Binding-site contacts:
Ligand atom C8 contacts residue ASP105 of chain 1.B at 3.5 Å.
Ligand atom O2 contacts residue SER18 of chain 1.B at 2.5 Å (h-bond).
Ligand atom C6 contacts residue GLN237 of chain 1.B at 3.7 Å.
Ligand atom C10 contacts residue THR65 of chain 1.B at 3.7 Å.
Ligand atom O3 contacts residue SER16 of chain 1.B at 3.6 Å.
Ligand atom C9 contacts residue THR65 of chain 1.B at 4.1 Å.
Ligand atom O7 contacts residue ASN63 of chain 1.B at 3.2 Å (h-bond).
Ligand atom C4 contacts residue LEU234 of chain 1.B at 3.9 Å (hydrophobic).
Ligand atom O12 contacts residue ASN90 of chain 1.B at 2.8 Å (h-bond).
Ligand atom C1 contacts residue LEU234 of chain 1.B at 3.8 Å (hydrophobic).
Ligand atom C5 contacts residue THR65 of chain 1.B at 4.0 Å.
Ligand atom C9 contacts residue ASP105 of chain 1.B at 4.0 Å.
Ligand atom C8 contacts residue LYS69 of chain 1.B at 3.6 Å.
Ligand atom O12 contacts residue LYS69 of chain 1.B at 2.8 Å (salt-bridge).
Ligand atom C6 contacts residue THR65 of chain 1.B at 4.0 Å.
Ligand atom C1 contacts residue SER18 of chain 1.B at 3.5 Å.
Ligand atom C8 contacts residue GLN237 of chain 1.B at 3.5 Å.
Ligand atom O12 contacts residue ASP105 of chain 1.B at 2.6 Å (salt-bridge).
Ligand atom C6 contacts residue VAL64 of chain 1.B at 3.6 Å (hydrophobic).
Ligand atom C9 contacts residue LYS69 of chain 1.B at 3.5 Å.
Ligand atom C1 contacts residue SER16 of chain 1.B at 3.5 Å.
Ligand atom O3 contacts residue LEU234 of chain 1.B at 4.0 Å.
Ligand atom C4 contacts residue THR65 of chain 1.B at 3.5 Å.
Ligand atom O2 contacts residue SER16 of chain 1.B at 2.6 Å (h-bond).
Ligand atom O2 contacts residue LEU234 of chain 1.B at 4.0 Å.
Ligand atom C6 contacts residue ASN90 of chain 1.B at 4.1 Å.
Ligand atom O7 contacts residue GLN237 of chain 1.B at 3.1 Å (h-bond).
Ligand atom O11 contacts residue LYS69 of chain 1.B at 2.6 Å (salt-bridge).
Ligand atom C4 contacts residue SER18 of chain 1.B at 4.0 Å.
Ligand atom O11 contacts residue THR65 of chain 1.B at 3.5 Å (h-bond).
Ligand atom C5 contacts residue SER18 of chain 1.B at 3.6 Å.
Ligand atom O12 contacts residue GLN237 of chain 1.B at 3.8 Å.
Ligand atom O12 contacts residue VAL64 of chain 1.B at 3.8 Å.
Ligand atom C6 contacts residue ASN63 of chain 1.B at 4.1 Å.
Ligand atom C8 contacts residue ASN90 of chain 1.B at 3.7 Å.
Ligand atom C1 contacts residue THR65 of chain 1.B at 3.9 Å.
Ligand atom O11 contacts residue VAL64 of chain 1.B at 3.9 Å.
Ligand atom O7 contacts residue VAL64 of chain 1.B at 3.7 Å.
Ligand atom C5 contacts residue GLN237 of chain 1.B at 3.8 Å.
Ligand atom O7 contacts residue ASN90 of chain 1.B at 3.2 Å (h-bond).

This small molecule binds to this protein.
Small molecule (SMILES): O=C(O)C1=C[C@@H](O)[C@@H](O)[C@H](O)C1

Sequence of chain 1.B:
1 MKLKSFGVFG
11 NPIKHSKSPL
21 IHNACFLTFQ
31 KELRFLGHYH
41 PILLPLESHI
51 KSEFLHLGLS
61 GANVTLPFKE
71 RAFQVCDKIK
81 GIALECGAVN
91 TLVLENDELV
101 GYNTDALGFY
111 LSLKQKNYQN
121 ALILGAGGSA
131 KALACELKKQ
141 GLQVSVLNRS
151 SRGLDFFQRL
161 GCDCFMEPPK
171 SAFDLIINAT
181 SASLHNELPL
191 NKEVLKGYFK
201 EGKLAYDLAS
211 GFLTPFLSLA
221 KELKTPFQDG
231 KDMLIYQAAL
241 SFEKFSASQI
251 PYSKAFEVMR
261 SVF